Binding-site contacts:
Ligand atom C4 contacts residue ASN160 of chain 1.C at 4.0 Å.
Ligand atom C1 contacts residue THR162 of chain 1.C at 3.7 Å.
Ligand atom C1 contacts residue ASN160 of chain 1.C at 1.4 Å.
Ligand atom O5 contacts residue THR162 of chain 1.C at 2.6 Å (h-bond).
Ligand atom O5 contacts residue ASN160 of chain 1.C at 2.4 Å (h-bond).
Ligand atom C5 contacts residue THR162 of chain 1.C at 3.3 Å.
Ligand atom C7 contacts residue ASN160 of chain 1.C at 4.4 Å.
Ligand atom O6 contacts residue ASN163 of chain 1.C at 4.0 Å.
Ligand atom O5 contacts residue ASN163 of chain 1.C at 4.3 Å.
Ligand atom C6 contacts residue THR162 of chain 1.C at 4.0 Å.
Ligand atom C3 contacts residue ASN160 of chain 1.C at 3.8 Å.
Ligand atom N2 contacts residue ASN160 of chain 1.C at 3.3 Å (h-bond).
Ligand atom C5 contacts residue ASN160 of chain 1.C at 3.2 Å.
Ligand atom C2 contacts residue ASN160 of chain 1.C at 2.6 Å.
Ligand atom C6 contacts residue ASN160 of chain 1.C at 3.2 Å.
Ligand atom C6 contacts residue ASN163 of chain 1.C at 3.5 Å.

This small molecule binds to this protein.
Small molecule (SMILES): CC(=O)N[C@@H]1[C@@H](O)[C@H](O)[C@@H](CO)O[C@H]1O

Sequence of chain 1.C:
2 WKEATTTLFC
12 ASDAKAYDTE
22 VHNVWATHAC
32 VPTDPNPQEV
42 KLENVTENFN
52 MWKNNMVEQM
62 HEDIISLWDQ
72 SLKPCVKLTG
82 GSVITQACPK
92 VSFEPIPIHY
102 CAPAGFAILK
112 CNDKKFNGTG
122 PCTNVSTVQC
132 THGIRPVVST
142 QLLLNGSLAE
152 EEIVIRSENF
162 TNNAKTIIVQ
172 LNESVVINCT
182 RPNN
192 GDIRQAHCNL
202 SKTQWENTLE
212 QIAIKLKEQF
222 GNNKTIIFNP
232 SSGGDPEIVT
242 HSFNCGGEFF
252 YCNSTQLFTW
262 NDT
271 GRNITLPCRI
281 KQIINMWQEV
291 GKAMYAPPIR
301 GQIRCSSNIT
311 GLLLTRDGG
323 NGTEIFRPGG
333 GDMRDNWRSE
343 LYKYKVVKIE